Sequence of chain 1.A:
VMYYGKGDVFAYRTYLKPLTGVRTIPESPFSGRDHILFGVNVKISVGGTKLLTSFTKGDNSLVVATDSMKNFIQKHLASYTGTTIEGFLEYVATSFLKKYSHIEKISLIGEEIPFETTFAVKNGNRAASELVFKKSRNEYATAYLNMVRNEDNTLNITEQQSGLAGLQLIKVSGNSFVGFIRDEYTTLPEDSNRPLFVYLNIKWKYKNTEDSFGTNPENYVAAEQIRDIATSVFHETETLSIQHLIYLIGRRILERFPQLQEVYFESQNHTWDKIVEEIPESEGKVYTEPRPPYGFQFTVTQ

Binding-site contacts:
Ligand atom N3 contacts residue PHE177 of chain 1.A at 3.8 Å.
Ligand atom O6 contacts residue THR66 of chain 1.B at 3.7 Å.
Ligand atom O2 contacts residue GLN243 of chain 1.A at 3.6 Å.
Ligand atom C2 contacts residue ILE242 of chain 1.A at 3.9 Å (hydrophobic).
Ligand atom N3 contacts residue ARG194 of chain 1.A at 3.1 Å (salt-bridge).
Ligand atom C5 contacts residue OXY1 of chain 1.F at 3.2 Å.
Ligand atom N8 contacts residue ALA65 of chain 1.B at 3.8 Å.
Ligand atom N1 contacts residue OXY1 of chain 1.F at 3.6 Å (h-bond).
Ligand atom C6 contacts residue PHE177 of chain 1.A at 3.5 Å (hydrophobic).
Ligand atom N3 contacts residue ASN269 of chain 1.A at 3.5 Å (h-bond).
Ligand atom N1 contacts residue GLN243 of chain 1.A at 2.9 Å (h-bond).
Ligand atom C6 contacts residue OXY1 of chain 1.F at 3.3 Å.
Ligand atom N8 contacts residue LEU188 of chain 1.A at 3.6 Å.
Ligand atom N9 contacts residue PHE177 of chain 1.A at 3.5 Å.
Ligand atom N7 contacts residue OXY1 of chain 1.F at 3.7 Å.
Ligand atom C2 contacts residue GLN243 of chain 1.A at 3.7 Å.
Ligand atom N1 contacts residue PHE177 of chain 1.A at 3.6 Å.
Ligand atom C4 contacts residue PHE177 of chain 1.A at 3.4 Å (hydrophobic).
Ligand atom O2 contacts residue SER241 of chain 1.A at 3.4 Å.
Ligand atom C2 contacts residue ARG194 of chain 1.A at 3.6 Å.
Ligand atom N7 contacts residue THR66 of chain 1.B at 2.9 Å (h-bond).
Ligand atom C6 contacts residue GLN243 of chain 1.A at 3.7 Å.
Ligand atom O2 contacts residue ILE242 of chain 1.A at 2.8 Å (h-bond).
Ligand atom N8 contacts residue THR66 of chain 1.B at 3.4 Å (h-bond).
Ligand atom O6 contacts residue GLN243 of chain 1.A at 3.0 Å (h-bond).
Ligand atom C4 contacts residue OXY1 of chain 1.F at 3.4 Å.
Ligand atom N1 contacts residue GLN297 of chain 1.A at 3.9 Å.
Ligand atom N7 contacts residue PHE177 of chain 1.A at 3.6 Å.
Ligand atom C5 contacts residue PHE177 of chain 1.A at 3.3 Å (hydrophobic).
Ligand atom N8 contacts residue PHE177 of chain 1.A at 3.6 Å.
Ligand atom N9 contacts residue OXY1 of chain 1.F at 3.6 Å.
Ligand atom C2 contacts residue OXY1 of chain 1.F at 3.8 Å.
Ligand atom O2 contacts residue ARG194 of chain 1.A at 2.8 Å (salt-bridge).
Ligand atom N8 contacts residue OXY1 of chain 1.F at 3.9 Å.
Ligand atom O6 contacts residue OXY1 of chain 1.F at 3.8 Å.
Ligand atom C2 contacts residue PHE177 of chain 1.A at 3.7 Å (hydrophobic).
Ligand atom N7 contacts residue ALA65 of chain 1.B at 3.6 Å.
Ligand atom N3 contacts residue OXY1 of chain 1.F at 3.7 Å.
Ligand atom O6 contacts residue TYR4 of chain 1.B at 3.7 Å.
Ligand atom N9 contacts residue LEU188 of chain 1.A at 3.8 Å.

This small molecule binds to this protein.
Small molecule (SMILES): O=c1[nH]c(=O)c2nn[nH]c2[nH]1

Sequence of chain 1.B:
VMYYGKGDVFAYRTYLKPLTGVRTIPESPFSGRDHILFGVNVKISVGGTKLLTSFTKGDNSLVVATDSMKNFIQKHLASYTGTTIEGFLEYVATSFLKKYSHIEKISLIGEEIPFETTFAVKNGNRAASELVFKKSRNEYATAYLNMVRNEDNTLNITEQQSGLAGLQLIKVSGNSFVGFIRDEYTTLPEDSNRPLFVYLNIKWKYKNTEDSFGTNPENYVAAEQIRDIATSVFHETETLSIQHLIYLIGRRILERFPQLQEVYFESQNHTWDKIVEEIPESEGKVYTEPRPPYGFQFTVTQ